Sequence of chain 1.C:
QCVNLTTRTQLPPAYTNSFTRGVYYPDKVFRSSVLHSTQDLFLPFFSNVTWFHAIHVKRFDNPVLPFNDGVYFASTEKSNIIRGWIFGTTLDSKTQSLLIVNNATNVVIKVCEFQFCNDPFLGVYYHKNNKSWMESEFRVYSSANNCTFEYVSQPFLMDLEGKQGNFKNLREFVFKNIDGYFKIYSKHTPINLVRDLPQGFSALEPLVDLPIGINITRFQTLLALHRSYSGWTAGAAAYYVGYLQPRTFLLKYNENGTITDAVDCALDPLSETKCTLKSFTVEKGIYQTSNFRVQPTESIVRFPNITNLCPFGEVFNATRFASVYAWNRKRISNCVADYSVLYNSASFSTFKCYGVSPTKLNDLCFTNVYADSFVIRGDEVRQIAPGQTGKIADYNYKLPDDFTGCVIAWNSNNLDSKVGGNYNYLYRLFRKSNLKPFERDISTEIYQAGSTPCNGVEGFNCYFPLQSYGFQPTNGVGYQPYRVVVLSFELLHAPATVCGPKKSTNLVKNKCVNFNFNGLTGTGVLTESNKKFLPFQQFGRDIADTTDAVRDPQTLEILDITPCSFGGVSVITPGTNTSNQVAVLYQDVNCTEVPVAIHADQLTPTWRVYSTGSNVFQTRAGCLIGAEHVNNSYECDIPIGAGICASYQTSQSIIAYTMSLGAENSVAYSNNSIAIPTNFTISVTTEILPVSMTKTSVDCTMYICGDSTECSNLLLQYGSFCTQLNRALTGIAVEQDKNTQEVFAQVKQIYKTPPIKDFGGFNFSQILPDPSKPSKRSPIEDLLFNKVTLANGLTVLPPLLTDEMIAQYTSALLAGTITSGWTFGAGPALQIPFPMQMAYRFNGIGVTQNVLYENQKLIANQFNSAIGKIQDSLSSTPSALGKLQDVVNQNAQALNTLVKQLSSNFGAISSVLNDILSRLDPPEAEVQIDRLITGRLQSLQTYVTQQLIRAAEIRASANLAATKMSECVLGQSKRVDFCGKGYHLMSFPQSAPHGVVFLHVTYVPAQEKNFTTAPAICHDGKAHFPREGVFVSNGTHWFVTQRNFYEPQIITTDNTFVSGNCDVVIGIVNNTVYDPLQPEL

Binding-site contacts:
Ligand atom C1 contacts residue ASN1095 of chain 1.C at 1.4 Å.
Ligand atom C8 contacts residue GLY1096 of chain 1.C at 4.0 Å.
Ligand atom C3 contacts residue ASN1095 of chain 1.C at 3.6 Å.
Ligand atom C5 contacts residue HIS1098 of chain 1.C at 3.4 Å.
Ligand atom O4 contacts residue HIS1098 of chain 1.C at 2.6 Å (h-bond).
Ligand atom C4 contacts residue ASN1095 of chain 1.C at 4.2 Å.
Ligand atom C4 contacts residue HIS1098 of chain 1.C at 3.6 Å.
Ligand atom C8 contacts residue ASN1095 of chain 1.C at 3.3 Å.
Ligand atom C7 contacts residue ASN1095 of chain 1.C at 3.9 Å.
Ligand atom O7 contacts residue THR1097 of chain 1.C at 4.0 Å.
Ligand atom O6 contacts residue PHE1100 of chain 1.C at 3.2 Å.
Ligand atom O5 contacts residue ASN1095 of chain 1.C at 2.4 Å (h-bond).
Ligand atom C5 contacts residue ASN1095 of chain 1.C at 3.6 Å.
Ligand atom C2 contacts residue ASN1095 of chain 1.C at 2.5 Å.
Ligand atom C6 contacts residue HIS1098 of chain 1.C at 3.7 Å.
Ligand atom O7 contacts residue HIS1098 of chain 1.C at 4.0 Å.
Ligand atom O6 contacts residue HIS1098 of chain 1.C at 3.2 Å.
Ligand atom N2 contacts residue ASN1095 of chain 1.C at 3.4 Å (h-bond).
Ligand atom C3 contacts residue HIS1098 of chain 1.C at 4.1 Å.
Ligand atom O3 contacts residue ASN1095 of chain 1.C at 3.8 Å.

This small molecule binds to this protein.
Small molecule (SMILES): CC(=O)N[C@H]1[C@H](O[C@H]2[C@H](O)[C@@H](NC(C)=O)CO[C@@H]2CO)O[C@H](CO)[C@@H](O)[C@@H]1O